Sequence of chain 1.A:
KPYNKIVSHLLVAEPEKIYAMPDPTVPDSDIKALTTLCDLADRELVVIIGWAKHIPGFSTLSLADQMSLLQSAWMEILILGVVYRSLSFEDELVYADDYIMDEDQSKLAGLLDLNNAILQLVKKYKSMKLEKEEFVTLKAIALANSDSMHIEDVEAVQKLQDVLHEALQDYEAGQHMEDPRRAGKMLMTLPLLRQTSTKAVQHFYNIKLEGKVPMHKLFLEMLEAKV

This protein binds this small molecule.
Small molecule (SMILES): CC(C)(c1ccccc1)c1ccc(O)cc1

Binding-site contacts:
Ligand atom C10 contacts residue LEU53 of chain 1.A at 4.1 Å (hydrophobic).
Ligand atom C11 contacts residue LEU94 of chain 1.A at 3.9 Å (hydrophobic).
Ligand atom C7 contacts residue LEU130 of chain 1.A at 3.8 Å (hydrophobic).
Ligand atom O2 contacts residue LEU94 of chain 1.A at 3.8 Å.
Ligand atom C13 contacts residue GLU60 of chain 1.A at 3.2 Å.
Ligand atom C8 contacts residue PHE220 of chain 1.A at 4.0 Å (hydrophobic).
Ligand atom C8 contacts residue ASN131 of chain 1.A at 3.8 Å.
Ligand atom C15 contacts residue ALA57 of chain 1.A at 3.6 Å (hydrophobic).
Ligand atom C8 contacts residue ILE134 of chain 1.A at 3.7 Å (hydrophobic).
Ligand atom C12 contacts residue LEU94 of chain 1.A at 3.4 Å (hydrophobic).
Ligand atom C10 contacts residue TYR111 of chain 1.A at 3.6 Å (hydrophobic).
Ligand atom C14 contacts residue GLU60 of chain 1.A at 3.4 Å.
Ligand atom C9 contacts residue TYR111 of chain 1.A at 2.9 Å (hydrophobic).
Ligand atom C7 contacts residue PHE220 of chain 1.A at 4.0 Å (hydrophobic).
Ligand atom C12 contacts residue TYR111 of chain 1.A at 4.0 Å (hydrophobic).
Ligand atom C7 contacts residue TYR111 of chain 1.A at 3.9 Å (hydrophobic).
Ligand atom C13 contacts residue LEU94 of chain 1.A at 4.1 Å (hydrophobic).
Ligand atom C9 contacts residue PHE220 of chain 1.A at 3.8 Å (hydrophobic).
Ligand atom C13 contacts residue TYR111 of chain 1.A at 3.9 Å (hydrophobic).
Ligand atom C14 contacts residue LEU56 of chain 1.A at 3.8 Å (hydrophobic).
Ligand atom C4 contacts residue TYR111 of chain 1.A at 4.1 Å (hydrophobic).
Ligand atom O2 contacts residue ARG101 of chain 1.A at 3.1 Å (salt-bridge).
Ligand atom C6 contacts residue MET91 of chain 1.A at 3.9 Å (hydrophobic).
Ligand atom C11 contacts residue TYR111 of chain 1.A at 3.9 Å (hydrophobic).
Ligand atom O2 contacts residue GLU60 of chain 1.A at 2.4 Å (salt-bridge).
Ligand atom C14 contacts residue ALA57 of chain 1.A at 4.1 Å (hydrophobic).
Ligand atom C8 contacts residue TYR111 of chain 1.A at 3.0 Å (hydrophobic).
Ligand atom C9 contacts residue ASN131 of chain 1.A at 4.1 Å.
Ligand atom C3 contacts residue LEU53 of chain 1.A at 3.6 Å (hydrophobic).
Ligand atom C7 contacts residue ALA216 of chain 1.A at 3.9 Å (hydrophobic).
Ligand atom C7 contacts residue ILE134 of chain 1.A at 3.8 Å (hydrophobic).
Ligand atom C9 contacts residue LEU127 of chain 1.A at 4.1 Å (hydrophobic).
Ligand atom C5 contacts residue MET91 of chain 1.A at 3.5 Å (hydrophobic).
Ligand atom C8 contacts residue LEU130 of chain 1.A at 3.7 Å (hydrophobic).
Ligand atom C15 contacts residue LEU53 of chain 1.A at 3.5 Å (hydrophobic).
Ligand atom C1 contacts residue PHE220 of chain 1.A at 3.6 Å (hydrophobic).
Ligand atom C6 contacts residue PHE220 of chain 1.A at 3.8 Å (hydrophobic).
Ligand atom C10 contacts residue PHE220 of chain 1.A at 3.6 Å (hydrophobic).
Ligand atom C3 contacts residue PHE220 of chain 1.A at 3.7 Å (hydrophobic).
Ligand atom C14 contacts residue TYR111 of chain 1.A at 4.0 Å (hydrophobic).